Binding-site contacts:
Ligand atom O4 contacts residue SER93 of chain 4.F at 3.0 Å (h-bond).
Ligand atom C5 contacts residue HIS155 of chain 4.F at 4.0 Å.
Ligand atom O3 contacts residue LYS156 of chain 4.F at 3.0 Å.
Ligand atom O6B contacts residue ARG157 of chain 4.F at 3.3 Å (salt-bridge).
Ligand atom OAF contacts residue THR4 of chain 4.F at 2.9 Å (h-bond).
Ligand atom O6A contacts residue HIS155 of chain 4.F at 3.8 Å.
Ligand atom O6B contacts residue HIS94 of chain 4.F at 4.0 Å.
Ligand atom OAH contacts residue ARG157 of chain 4.F at 3.1 Å (salt-bridge).
Ligand atom OAH contacts residue THR4 of chain 4.F at 3.7 Å.
Ligand atom OAF contacts residue ARG157 of chain 4.F at 2.8 Å (salt-bridge).
Ligand atom C2 contacts residue ALA158 of chain 4.F at 3.7 Å (hydrophobic).
Ligand atom C3 contacts residue ALA158 of chain 4.F at 4.0 Å (hydrophobic).
Ligand atom OBI contacts residue LYS156 of chain 4.F at 4.0 Å.
Ligand atom SAG contacts residue THR4 of chain 4.F at 3.9 Å.
Ligand atom O5 contacts residue ARG157 of chain 4.F at 3.8 Å.
Ligand atom O5 contacts residue LYS156 of chain 4.F at 3.4 Å.
Ligand atom OAH contacts residue LEU2 of chain 4.F at 2.8 Å (h-bond).
Ligand atom O6A contacts residue SER93 of chain 4.F at 3.2 Å.
Ligand atom O3 contacts residue ALA158 of chain 4.F at 3.0 Å (h-bond).
Ligand atom O6A contacts residue HIS94 of chain 4.F at 3.2 Å (h-bond).
Ligand atom C6 contacts residue HIS94 of chain 4.F at 3.9 Å.
Ligand atom C3 contacts residue LYS156 of chain 4.F at 4.0 Å.
Ligand atom O4 contacts residue HIS155 of chain 4.F at 3.5 Å (h-bond).
Ligand atom O6B contacts residue LYS156 of chain 4.F at 3.3 Å.
Ligand atom O6A contacts residue LEU62 of chain 4.F at 3.4 Å.
Ligand atom C6 contacts residue HIS155 of chain 4.F at 3.4 Å.
Ligand atom O6B contacts residue LEU62 of chain 4.F at 4.0 Å.
Ligand atom C5 contacts residue LEU62 of chain 4.F at 3.8 Å (hydrophobic).
Ligand atom O5B contacts residue LYS156 of chain 4.F at 3.3 Å.
Ligand atom O6B contacts residue HIS155 of chain 4.F at 3.3 Å (h-bond).
Ligand atom OAH contacts residue ASP3 of chain 4.F at 4.0 Å.
Ligand atom O5 contacts residue HIS155 of chain 4.F at 3.6 Å.
Ligand atom C6 contacts residue SER93 of chain 4.F at 4.0 Å.
Ligand atom OAF contacts residue ALA158 of chain 4.F at 3.3 Å.
Ligand atom O4 contacts residue LYS156 of chain 4.F at 3.5 Å.
Ligand atom C6 contacts residue LEU62 of chain 4.F at 3.5 Å (hydrophobic).
Ligand atom C4 contacts residue LYS156 of chain 4.F at 4.0 Å.
Ligand atom C3 contacts residue ARG157 of chain 4.F at 3.7 Å.
Ligand atom SAG contacts residue ARG157 of chain 4.F at 3.6 Å (salt-bridge).
Ligand atom O3 contacts residue ARG157 of chain 4.F at 3.3 Å (salt-bridge).

Sequence of chain 4.F:
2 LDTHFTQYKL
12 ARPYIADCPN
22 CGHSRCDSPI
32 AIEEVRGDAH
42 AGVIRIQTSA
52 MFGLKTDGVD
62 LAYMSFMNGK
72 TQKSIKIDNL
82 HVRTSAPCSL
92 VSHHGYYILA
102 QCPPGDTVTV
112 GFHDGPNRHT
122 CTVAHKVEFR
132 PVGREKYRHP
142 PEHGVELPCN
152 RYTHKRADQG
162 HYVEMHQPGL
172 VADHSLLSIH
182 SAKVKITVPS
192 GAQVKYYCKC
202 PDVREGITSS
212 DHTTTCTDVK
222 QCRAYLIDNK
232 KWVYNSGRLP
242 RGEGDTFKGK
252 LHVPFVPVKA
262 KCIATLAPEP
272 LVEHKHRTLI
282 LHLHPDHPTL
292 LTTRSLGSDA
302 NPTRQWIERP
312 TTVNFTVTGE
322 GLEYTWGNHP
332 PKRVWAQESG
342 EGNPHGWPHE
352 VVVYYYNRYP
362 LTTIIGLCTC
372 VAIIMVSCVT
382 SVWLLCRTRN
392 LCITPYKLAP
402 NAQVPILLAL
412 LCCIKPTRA

This small molecule binds to this protein.
Small molecule (SMILES): O=C(O)[C@@H]1O[C@H](O[C@H]2[C@@H](OS(=O)(=O)O)O[C@@H](O)[C@H](NS(=O)(=O)O)[C@H]2O)[C@@H](OS(=O)(=O)O)[C@H](O)[C@@H]1O